Binding-site contacts:
Ligand atom O6 contacts residue MET80 of chain 1.A at 4.0 Å.
Ligand atom C7 contacts residue GLU100 of chain 1.A at 4.5 Å.
Ligand atom C5 contacts residue ASN99 of chain 1.A at 3.8 Å.
Ligand atom C3 contacts residue ASN99 of chain 1.A at 3.9 Å.
Ligand atom N2 contacts residue ASN99 of chain 1.A at 2.9 Å (h-bond).
Ligand atom C7 contacts residue ASN99 of chain 1.A at 3.2 Å.
Ligand atom O5 contacts residue ASN99 of chain 1.A at 2.5 Å (h-bond).
Ligand atom C8 contacts residue ASN99 of chain 1.A at 3.1 Å.
Ligand atom C4 contacts residue ASN99 of chain 1.A at 4.3 Å.
Ligand atom C2 contacts residue ASN99 of chain 1.A at 2.5 Å.
Ligand atom C8 contacts residue GLU100 of chain 1.A at 4.1 Å.
Ligand atom N2 contacts residue GLU100 of chain 1.A at 4.1 Å.
Ligand atom O7 contacts residue ASN99 of chain 1.A at 3.1 Å (h-bond).
Ligand atom C1 contacts residue ASN99 of chain 1.A at 1.5 Å.

This protein binds this small molecule.
Small molecule (SMILES): CC(=O)N[C@H]1[C@H](O[C@H]2[C@H](O)[C@@H](NC(C)=O)CO[C@@H]2CO)O[C@H](CO)[C@@H](O)[C@@H]1O

Sequence of chain 1.A:
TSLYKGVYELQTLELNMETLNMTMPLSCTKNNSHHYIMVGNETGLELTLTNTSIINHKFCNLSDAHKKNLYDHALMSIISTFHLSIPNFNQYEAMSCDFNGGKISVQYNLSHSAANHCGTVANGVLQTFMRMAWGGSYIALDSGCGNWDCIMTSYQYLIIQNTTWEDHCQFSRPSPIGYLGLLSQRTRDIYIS